Binding-site contacts:
Ligand atom C4 contacts residue ASN191 of chain 1.A at 4.2 Å.
Ligand atom C2 contacts residue ASN191 of chain 1.A at 2.5 Å.
Ligand atom C6 contacts residue GLU194 of chain 1.A at 4.4 Å.
Ligand atom O6 contacts residue THR193 of chain 1.A at 3.7 Å.
Ligand atom O7 contacts residue GLN189 of chain 1.A at 4.3 Å.
Ligand atom O6 contacts residue GLU194 of chain 1.A at 3.5 Å (salt-bridge).
Ligand atom N2 contacts residue ILE156 of chain 1.A at 4.0 Å.
Ligand atom C5 contacts residue ASN191 of chain 1.A at 3.7 Å.
Ligand atom C7 contacts residue ILE156 of chain 1.A at 4.1 Å (hydrophobic).
Ligand atom C3 contacts residue ASN191 of chain 1.A at 3.8 Å.
Ligand atom C2 contacts residue THR193 of chain 1.A at 4.5 Å.
Ligand atom C7 contacts residue ASN191 of chain 1.A at 3.3 Å.
Ligand atom C6 contacts residue THR193 of chain 1.A at 4.2 Å.
Ligand atom O5 contacts residue ASN191 of chain 1.A at 2.4 Å (h-bond).
Ligand atom O6 contacts residue GLU194 of chain 1.A at 3.8 Å.
Ligand atom O6 contacts residue THR193 of chain 1.A at 4.5 Å.
Ligand atom C8 contacts residue ILE156 of chain 1.A at 3.3 Å (hydrophobic).
Ligand atom C5 contacts residue THR193 of chain 1.A at 3.7 Å.
Ligand atom O5 contacts residue THR193 of chain 1.A at 3.5 Å (h-bond).
Ligand atom N2 contacts residue ASN191 of chain 1.A at 2.9 Å (h-bond).
Ligand atom C1 contacts residue THR193 of chain 1.A at 3.3 Å.
Ligand atom C1 contacts residue ASN191 of chain 1.A at 1.4 Å.
Ligand atom O7 contacts residue LYS229 of chain 1.A at 4.1 Å.
Ligand atom C8 contacts residue ASN191 of chain 1.A at 4.5 Å.
Ligand atom O7 contacts residue ASN191 of chain 1.A at 3.4 Å (h-bond).
Ligand atom C6 contacts residue GLU194 of chain 1.A at 4.5 Å.

Sequence of chain 1.A:
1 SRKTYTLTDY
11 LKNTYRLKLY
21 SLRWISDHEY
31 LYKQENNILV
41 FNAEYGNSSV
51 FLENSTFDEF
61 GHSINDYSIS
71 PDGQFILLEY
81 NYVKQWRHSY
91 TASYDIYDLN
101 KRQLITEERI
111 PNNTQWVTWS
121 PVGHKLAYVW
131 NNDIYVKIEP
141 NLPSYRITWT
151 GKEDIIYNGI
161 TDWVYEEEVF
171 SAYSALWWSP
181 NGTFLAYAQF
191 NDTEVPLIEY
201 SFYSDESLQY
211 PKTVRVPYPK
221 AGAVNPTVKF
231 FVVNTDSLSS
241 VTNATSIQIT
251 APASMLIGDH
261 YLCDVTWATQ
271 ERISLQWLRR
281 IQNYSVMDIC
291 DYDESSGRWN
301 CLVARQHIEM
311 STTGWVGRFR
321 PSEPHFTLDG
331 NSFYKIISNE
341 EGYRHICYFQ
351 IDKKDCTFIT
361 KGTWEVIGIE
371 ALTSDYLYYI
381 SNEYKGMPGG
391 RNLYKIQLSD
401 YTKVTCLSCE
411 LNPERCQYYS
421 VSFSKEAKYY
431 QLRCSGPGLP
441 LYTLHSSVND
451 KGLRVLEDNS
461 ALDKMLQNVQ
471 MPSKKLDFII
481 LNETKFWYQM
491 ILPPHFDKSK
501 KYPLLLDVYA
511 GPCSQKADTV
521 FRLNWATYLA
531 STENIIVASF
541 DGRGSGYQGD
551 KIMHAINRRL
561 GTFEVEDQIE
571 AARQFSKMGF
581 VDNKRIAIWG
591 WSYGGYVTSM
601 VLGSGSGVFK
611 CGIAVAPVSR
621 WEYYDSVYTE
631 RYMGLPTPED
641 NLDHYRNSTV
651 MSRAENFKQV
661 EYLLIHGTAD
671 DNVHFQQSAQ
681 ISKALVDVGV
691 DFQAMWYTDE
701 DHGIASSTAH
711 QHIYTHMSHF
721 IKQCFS

A small-molecule ligand and the protein it binds are described below.
Small molecule (SMILES): CC(=O)N[C@H]1[C@@H](O[C@H]2[C@H](O)[C@@H](NC(C)=O)CO[C@@H]2CO)O[C@H](CO)[C@@H](O[C@H]2O[C@H](CO)[C@@H](O)[C@H](O)[C@@H]2O)[C@@H]1O